Binding-site contacts:
Ligand atom CD contacts residue ASP119 of chain 1.E at 3.3 Å.
Ligand atom CB contacts residue ASP115 of chain 1.E at 3.8 Å.
Ligand atom CB contacts residue ASP119 of chain 1.E at 3.5 Å.
Ligand atom CG contacts residue GLU118 of chain 1.E at 3.7 Å.
Ligand atom CZ contacts residue GLU69 of chain 1.E at 3.4 Å.
Ligand atom N contacts residue ASP119 of chain 1.E at 2.8 Å (salt-bridge).
Ligand atom N contacts residue ASP119 of chain 1.E at 3.2 Å (salt-bridge).
Ligand atom CZ contacts residue ASP119 of chain 1.E at 3.7 Å.
Ligand atom CB contacts residue THR76 of chain 1.E at 4.1 Å.
Ligand atom NE2 contacts residue GLU69 of chain 1.E at 3.4 Å (salt-bridge).
Ligand atom CA contacts residue ASP115 of chain 1.E at 4.2 Å.
Ligand atom O contacts residue ASP115 of chain 1.E at 3.9 Å.
Ligand atom CA contacts residue ASP119 of chain 1.E at 3.6 Å.
Ligand atom C contacts residue ASP115 of chain 1.E at 4.1 Å.
Ligand atom NH1 contacts residue LEU80 of chain 1.E at 4.0 Å.
Ligand atom NE contacts residue ASP119 of chain 1.E at 4.0 Å.
Ligand atom CZ contacts residue THR76 of chain 1.E at 3.9 Å.
Ligand atom CG contacts residue ASP119 of chain 1.E at 3.1 Å.
Ligand atom CA contacts residue ASP119 of chain 1.E at 3.8 Å.
Ligand atom CE1 contacts residue TYR74 of chain 1.E at 3.8 Å (hydrophobic).
Ligand atom CZ contacts residue LEU80 of chain 1.E at 4.0 Å (hydrophobic).
Ligand atom CD contacts residue GLU69 of chain 1.E at 4.1 Å.
Ligand atom CA contacts residue ASP119 of chain 1.E at 4.0 Å.
Ligand atom CD contacts residue ILE116 of chain 1.E at 4.0 Å (hydrophobic).
Ligand atom CE contacts residue GLU118 of chain 1.E at 3.3 Å.
Ligand atom CD contacts residue GLU118 of chain 1.E at 3.4 Å.
Ligand atom NZ contacts residue GLU118 of chain 1.E at 3.9 Å.
Ligand atom NH1 contacts residue THR76 of chain 1.E at 3.3 Å (h-bond).
Ligand atom NH2 contacts residue GLU69 of chain 1.E at 2.4 Å (salt-bridge).
Ligand atom NE contacts residue LEU80 of chain 1.E at 3.9 Å.
Ligand atom NH2 contacts residue THR76 of chain 1.E at 3.6 Å (h-bond).
Ligand atom CB contacts residue ASP119 of chain 1.E at 3.5 Å.
Ligand atom NE contacts residue GLU69 of chain 1.E at 3.1 Å (salt-bridge).
Ligand atom CD contacts residue ASP119 of chain 1.E at 4.0 Å.
Ligand atom CB contacts residue ASP119 of chain 1.E at 3.4 Å.
Ligand atom NH1 contacts residue ASP119 of chain 1.E at 2.7 Å (salt-bridge).
Ligand atom CB contacts residue ILE116 of chain 1.E at 4.1 Å (hydrophobic).
Ligand atom C contacts residue ASP119 of chain 1.E at 3.8 Å.
Ligand atom NH2 contacts residue THR75 of chain 1.E at 3.3 Å (h-bond).
Ligand atom NE contacts residue TYR63 of chain 1.E at 4.0 Å.

This protein binds this small molecule.
Small molecule (SMILES): C[C@H](NC(=O)CN)C(=O)N[C@@H](CCCCN)C(=O)N[C@@H](CCCN=C(N)N)C(=O)N[C@H](C=O)CC1=NC=NC1

Sequence of chain 1.E:
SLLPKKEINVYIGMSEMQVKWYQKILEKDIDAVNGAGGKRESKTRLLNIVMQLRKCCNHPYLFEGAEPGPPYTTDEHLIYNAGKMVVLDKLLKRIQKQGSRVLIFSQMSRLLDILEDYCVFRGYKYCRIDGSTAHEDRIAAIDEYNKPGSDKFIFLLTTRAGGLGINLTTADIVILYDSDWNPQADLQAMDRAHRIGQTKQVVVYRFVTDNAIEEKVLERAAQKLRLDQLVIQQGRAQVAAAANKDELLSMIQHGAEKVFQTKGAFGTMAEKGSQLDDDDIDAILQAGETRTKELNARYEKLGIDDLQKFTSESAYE